Binding-site contacts:
Ligand atom C23 contacts residue PIO1 of chain 1.W at 3.5 Å.
Ligand atom C15 contacts residue HIS834 of chain 1.J at 3.7 Å.
Ligand atom C14 contacts residue PIO1 of chain 1.W at 4.3 Å.
Ligand atom C24 contacts residue LEU812 of chain 1.J at 3.2 Å (hydrophobic).
Ligand atom C18 contacts residue THR830 of chain 1.J at 4.0 Å.
Ligand atom C16 contacts residue PRO816 of chain 1.J at 4.3 Å (hydrophobic).
Ligand atom C14 contacts residue THR830 of chain 1.J at 4.0 Å.
Ligand atom C8 contacts residue PRO816 of chain 1.J at 4.3 Å (hydrophobic).
Ligand atom C14 contacts residue PRO816 of chain 1.J at 4.0 Å (hydrophobic).
Ligand atom C22 contacts residue HIS834 of chain 1.J at 3.4 Å.
Ligand atom C23 contacts residue LEU812 of chain 1.J at 3.2 Å (hydrophobic).
Ligand atom C7 contacts residue THR830 of chain 1.J at 3.8 Å.
Ligand atom C21 contacts residue PIO1 of chain 1.W at 3.6 Å.
Ligand atom C24 contacts residue PIO1 of chain 1.W at 4.3 Å.
Ligand atom C17 contacts residue PIO1 of chain 1.W at 3.4 Å.
Ligand atom C7 contacts residue PRO816 of chain 1.J at 3.3 Å (hydrophobic).
Ligand atom C13 contacts residue PIO1 of chain 1.W at 4.3 Å.
Ligand atom C27 contacts residue LEU812 of chain 1.J at 3.6 Å (hydrophobic).
Ligand atom C22 contacts residue LEU812 of chain 1.J at 3.4 Å (hydrophobic).
Ligand atom C6 contacts residue THR830 of chain 1.J at 4.2 Å.
Ligand atom C15 contacts residue PRO816 of chain 1.J at 3.3 Å (hydrophobic).
Ligand atom C16 contacts residue HIS834 of chain 1.J at 3.4 Å.
Ligand atom C25 contacts residue LEU812 of chain 1.J at 3.7 Å (hydrophobic).
Ligand atom C26 contacts residue PIO1 of chain 1.W at 3.6 Å.
Ligand atom C12 contacts residue PIO1 of chain 1.W at 4.4 Å.
Ligand atom C20 contacts residue HIS834 of chain 1.J at 3.5 Å.
Ligand atom C13 contacts residue HIS834 of chain 1.J at 4.1 Å.
Ligand atom C16 contacts residue PIO1 of chain 1.W at 3.5 Å.
Ligand atom C8 contacts residue THR830 of chain 1.J at 3.8 Å.
Ligand atom C25 contacts residue PIO1 of chain 1.W at 3.5 Å.
Ligand atom C20 contacts residue PIO1 of chain 1.W at 3.8 Å.
Ligand atom C17 contacts residue HIS834 of chain 1.J at 4.0 Å.
Ligand atom C15 contacts residue THR830 of chain 1.J at 3.3 Å.
Ligand atom C22 contacts residue PIO1 of chain 1.W at 3.8 Å.
Ligand atom C27 contacts residue PIO1 of chain 1.W at 3.7 Å.
Ligand atom C19 contacts residue TRP831 of chain 1.J at 3.3 Å (hydrophobic).
Ligand atom C15 contacts residue PIO1 of chain 1.W at 4.3 Å.
Ligand atom C18 contacts residue HIS834 of chain 1.J at 3.0 Å.
Ligand atom C18 contacts residue TRP831 of chain 1.J at 3.9 Å (hydrophobic).
Ligand atom C27 contacts residue PHE813 of chain 1.J at 3.4 Å (hydrophobic).

Sequence of chain 1.J:
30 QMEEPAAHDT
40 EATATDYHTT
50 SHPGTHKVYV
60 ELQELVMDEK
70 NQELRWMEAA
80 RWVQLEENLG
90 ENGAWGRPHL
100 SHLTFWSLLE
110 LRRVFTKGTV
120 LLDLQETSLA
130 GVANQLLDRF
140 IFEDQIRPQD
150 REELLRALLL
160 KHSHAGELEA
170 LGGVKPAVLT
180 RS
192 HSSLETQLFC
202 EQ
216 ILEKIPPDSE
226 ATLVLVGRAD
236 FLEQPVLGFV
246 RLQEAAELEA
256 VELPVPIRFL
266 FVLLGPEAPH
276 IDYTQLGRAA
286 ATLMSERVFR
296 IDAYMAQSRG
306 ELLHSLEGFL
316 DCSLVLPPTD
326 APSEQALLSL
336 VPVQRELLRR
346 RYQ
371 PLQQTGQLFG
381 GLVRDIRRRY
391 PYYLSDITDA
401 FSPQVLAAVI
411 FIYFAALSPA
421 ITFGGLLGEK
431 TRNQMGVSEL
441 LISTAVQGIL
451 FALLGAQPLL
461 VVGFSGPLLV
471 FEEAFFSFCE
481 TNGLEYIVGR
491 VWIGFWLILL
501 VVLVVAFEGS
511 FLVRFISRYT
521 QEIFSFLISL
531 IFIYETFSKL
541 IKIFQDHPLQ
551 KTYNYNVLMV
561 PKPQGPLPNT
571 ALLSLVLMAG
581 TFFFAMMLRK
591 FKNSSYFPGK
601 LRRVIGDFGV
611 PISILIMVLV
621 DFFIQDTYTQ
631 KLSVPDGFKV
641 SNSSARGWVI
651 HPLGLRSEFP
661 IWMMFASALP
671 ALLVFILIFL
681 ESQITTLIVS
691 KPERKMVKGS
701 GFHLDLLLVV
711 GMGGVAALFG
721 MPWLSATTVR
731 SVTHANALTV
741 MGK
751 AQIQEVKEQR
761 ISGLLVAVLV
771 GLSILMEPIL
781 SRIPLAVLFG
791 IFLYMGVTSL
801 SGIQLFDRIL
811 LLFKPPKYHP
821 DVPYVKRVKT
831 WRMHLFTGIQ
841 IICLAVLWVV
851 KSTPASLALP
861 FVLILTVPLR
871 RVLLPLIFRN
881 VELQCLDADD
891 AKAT

A protein and the small-molecule ligand that binds it are described below.
Small molecule (SMILES): CC(C)CCC[C@@H](C)[C@H]1CC[C@H]2[C@@H]3CC=C4C[C@@H](O)CC[C@]4(C)[C@H]3CC[C@]12C